Sequence of chain 1.I:
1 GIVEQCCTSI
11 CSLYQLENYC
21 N

This protein binds this small molecule.
Small molecule (SMILES): NCCc1c[nH]c2ccc(O)cc12

Binding-site contacts:
Ligand atom NZ contacts residue ILE10 of chain 1.I at 4.3 Å.
Ligand atom CD2 contacts residue HIS5 of chain 1.P at 3.9 Å.
Ligand atom CZ2 contacts residue LEU11 of chain 1.J at 3.9 Å (hydrophobic).
Ligand atom CD1 contacts residue ALA14 of chain 1.J at 4.3 Å (hydrophobic).
Ligand atom CE2 contacts residue HIS5 of chain 1.P at 3.8 Å.
Ligand atom NZ contacts residue SER12 of chain 1.I at 4.1 Å.
Ligand atom OH contacts residue CYS6 of chain 1.I at 2.6 Å (h-bond).
Ligand atom CG contacts residue LEU16 of chain 1.I at 4.2 Å (hydrophobic).
Ligand atom CZ2 contacts residue LEU6 of chain 1.P at 4.1 Å (hydrophobic).
Ligand atom CE3 contacts residue ILE10 of chain 1.I at 4.1 Å (hydrophobic).
Ligand atom CB contacts residue HIS5 of chain 1.P at 4.2 Å.
Ligand atom NZ contacts residue LEU17 of chain 1.N at 4.3 Å.
Ligand atom CG contacts residue LEU17 of chain 1.N at 4.1 Å (hydrophobic).
Ligand atom CD1 contacts residue LEU17 of chain 1.N at 3.7 Å (hydrophobic).
Ligand atom CA contacts residue ILE10 of chain 1.I at 3.8 Å (hydrophobic).
Ligand atom NZ contacts residue LEU13 of chain 1.I at 4.1 Å.
Ligand atom CZ3 contacts residue CYS11 of chain 1.I at 3.8 Å (hydrophobic).
Ligand atom OH contacts residue SER9 of chain 1.I at 3.6 Å (h-bond).
Ligand atom CB contacts residue CYS11 of chain 1.I at 3.8 Å (hydrophobic).
Ligand atom CH2 contacts residue CYS6 of chain 1.I at 3.6 Å (hydrophobic).
Ligand atom CB contacts residue LEU13 of chain 1.I at 3.7 Å (hydrophobic).
Ligand atom NE1 contacts residue ALA14 of chain 1.J at 4.2 Å.
Ligand atom NE1 contacts residue HIS5 of chain 1.P at 3.9 Å.
Ligand atom CD1 contacts residue HIS5 of chain 1.P at 3.6 Å.
Ligand atom OH contacts residue ILE10 of chain 1.I at 3.7 Å.
Ligand atom CA contacts residue GLU21 of chain 1.N at 3.5 Å.
Ligand atom CB contacts residue LEU16 of chain 1.I at 4.2 Å (hydrophobic).
Ligand atom OH contacts residue CYS11 of chain 1.I at 3.0 Å (h-bond).
Ligand atom CZ3 contacts residue CYS6 of chain 1.I at 3.6 Å (hydrophobic).
Ligand atom CA contacts residue CYS11 of chain 1.I at 3.2 Å (hydrophobic).
Ligand atom CH2 contacts residue LEU11 of chain 1.J at 3.5 Å (hydrophobic).
Ligand atom CZ3 contacts residue LEU11 of chain 1.J at 4.0 Å (hydrophobic).
Ligand atom CG contacts residue HIS5 of chain 1.P at 3.6 Å.
Ligand atom CA contacts residue HIS5 of chain 1.P at 3.7 Å.
Ligand atom NZ contacts residue GLU21 of chain 1.N at 2.7 Å (salt-bridge).
Ligand atom CE3 contacts residue CYS11 of chain 1.I at 3.7 Å (hydrophobic).
Ligand atom CZ2 contacts residue HIS5 of chain 1.P at 4.2 Å.
Ligand atom CB contacts residue LEU17 of chain 1.N at 3.9 Å (hydrophobic).
Ligand atom CA contacts residue LEU17 of chain 1.N at 4.3 Å (hydrophobic).
Ligand atom NZ contacts residue CYS11 of chain 1.I at 3.0 Å (h-bond).

Sequence of chain 1.J:
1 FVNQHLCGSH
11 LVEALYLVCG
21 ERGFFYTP

Sequence of chain 1.P:
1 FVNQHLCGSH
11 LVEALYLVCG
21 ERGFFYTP

Sequence of chain 1.N:
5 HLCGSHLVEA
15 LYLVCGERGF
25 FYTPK